Binding-site contacts:
Ligand atom P contacts residue THR105 of chain 2.F at 3.0 Å.
Ligand atom C2 contacts residue DC8 of chain 2.C at 3.4 Å.
Ligand atom N1 contacts residue DT4 of chain 2.C at 3.1 Å (h-bond).
Ligand atom N4 contacts residue DG6 of chain 2.C at 3.8 Å.
Ligand atom O5' contacts residue ALA103 of chain 2.F at 3.1 Å (h-bond).
Ligand atom C2 contacts residue DG5 of chain 2.C at 3.0 Å.
Ligand atom N4 contacts residue DG5 of chain 2.C at 3.4 Å (h-bond).
Ligand atom N4 contacts residue GLU106 of chain 2.F at 3.7 Å.
Ligand atom OP1 contacts residue THR105 of chain 2.F at 2.4 Å (h-bond).
Ligand atom O3' contacts residue THR105 of chain 2.F at 3.7 Å.
Ligand atom N1 contacts residue DG6 of chain 2.C at 3.2 Å (h-bond).
Ligand atom O6 contacts residue ARG218 of chain 2.F at 2.6 Å (salt-bridge).
Ligand atom N7 contacts residue LYS208 of chain 2.F at 3.5 Å (salt-bridge).
Ligand atom N3 contacts residue DG5 of chain 2.C at 3.3 Å (h-bond).
Ligand atom N6 contacts residue DG5 of chain 2.C at 3.0 Å.
Ligand atom C2 contacts residue DC7 of chain 2.C at 3.2 Å.
Ligand atom C3' contacts residue ALA103 of chain 2.F at 3.3 Å (hydrophobic).
Ligand atom O2 contacts residue DG6 of chain 2.C at 2.8 Å (h-bond).
Ligand atom C6 contacts residue LYS208 of chain 2.F at 3.5 Å.
Ligand atom N2 contacts residue DC7 of chain 2.C at 2.4 Å (h-bond).
Ligand atom C6 contacts residue DC7 of chain 2.C at 3.6 Å.
Ligand atom O6 contacts residue DG6 of chain 2.C at 2.4 Å (h-bond).
Ligand atom N7 contacts residue ARG218 of chain 2.F at 3.5 Å (salt-bridge).
Ligand atom C2 contacts residue DG6 of chain 2.C at 3.5 Å.
Ligand atom C6 contacts residue DG6 of chain 2.C at 3.2 Å.
Ligand atom N3 contacts residue DG5 of chain 2.C at 3.7 Å.
Ligand atom N2 contacts residue DC8 of chain 2.C at 2.5 Å (h-bond).
Ligand atom C6 contacts residue ARG218 of chain 2.F at 3.5 Å.
Ligand atom N6 contacts residue DT4 of chain 2.C at 2.8 Å (h-bond).
Ligand atom C6 contacts residue DG5 of chain 2.C at 3.4 Å.
Ligand atom C2 contacts residue DG5 of chain 2.C at 3.7 Å.
Ligand atom C2 contacts residue DT4 of chain 2.C at 3.6 Å.
Ligand atom O6 contacts residue LYS208 of chain 2.F at 2.7 Å (salt-bridge).
Ligand atom C6 contacts residue DT4 of chain 2.C at 3.3 Å.
Ligand atom N1 contacts residue DC7 of chain 2.C at 2.7 Å (h-bond).
Ligand atom O6 contacts residue DC7 of chain 2.C at 3.6 Å.
Ligand atom N1 contacts residue DG5 of chain 2.C at 2.7 Å.
Ligand atom O5' contacts residue THR105 of chain 2.F at 2.6 Å (h-bond).
Ligand atom O2 contacts residue DG5 of chain 2.C at 3.0 Å (h-bond).
Ligand atom N3 contacts residue DG6 of chain 2.C at 3.3 Å (h-bond).

Sequence of chain 2.F:
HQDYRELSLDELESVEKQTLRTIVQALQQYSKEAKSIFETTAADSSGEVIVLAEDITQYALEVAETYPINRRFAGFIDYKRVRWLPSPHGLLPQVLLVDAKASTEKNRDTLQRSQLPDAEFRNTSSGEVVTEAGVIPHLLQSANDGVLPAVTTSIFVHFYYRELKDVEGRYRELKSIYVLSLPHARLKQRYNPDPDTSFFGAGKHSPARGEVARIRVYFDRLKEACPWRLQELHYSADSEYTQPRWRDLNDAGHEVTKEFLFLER

This protein binds this small molecule.
Small molecule (SMILES): Nc1ccn([C@H]2C[C@H](O[P](=O)(O)OC[C@H]3O[C@@H](n4cnc5c(N)ncnc54)C[C@@H]3O)[C@@H](CO[P](=O)(O)O[C@H]3C[C@H](n4ccc(N)nc4=O)O[C@@H]3CO[P](=O)(O)O[C@H]3C[C@H](n4cnc5c(=O)nc(N)[nH]c54)O[C@@H]3CO[P](=O)(O)O[C@H]3C[C@H](n4cnc5c(=O)nc(N)[nH]c54)O[C@@H]3CO)O2)c(=O)n1